Sequence of chain 1.A:
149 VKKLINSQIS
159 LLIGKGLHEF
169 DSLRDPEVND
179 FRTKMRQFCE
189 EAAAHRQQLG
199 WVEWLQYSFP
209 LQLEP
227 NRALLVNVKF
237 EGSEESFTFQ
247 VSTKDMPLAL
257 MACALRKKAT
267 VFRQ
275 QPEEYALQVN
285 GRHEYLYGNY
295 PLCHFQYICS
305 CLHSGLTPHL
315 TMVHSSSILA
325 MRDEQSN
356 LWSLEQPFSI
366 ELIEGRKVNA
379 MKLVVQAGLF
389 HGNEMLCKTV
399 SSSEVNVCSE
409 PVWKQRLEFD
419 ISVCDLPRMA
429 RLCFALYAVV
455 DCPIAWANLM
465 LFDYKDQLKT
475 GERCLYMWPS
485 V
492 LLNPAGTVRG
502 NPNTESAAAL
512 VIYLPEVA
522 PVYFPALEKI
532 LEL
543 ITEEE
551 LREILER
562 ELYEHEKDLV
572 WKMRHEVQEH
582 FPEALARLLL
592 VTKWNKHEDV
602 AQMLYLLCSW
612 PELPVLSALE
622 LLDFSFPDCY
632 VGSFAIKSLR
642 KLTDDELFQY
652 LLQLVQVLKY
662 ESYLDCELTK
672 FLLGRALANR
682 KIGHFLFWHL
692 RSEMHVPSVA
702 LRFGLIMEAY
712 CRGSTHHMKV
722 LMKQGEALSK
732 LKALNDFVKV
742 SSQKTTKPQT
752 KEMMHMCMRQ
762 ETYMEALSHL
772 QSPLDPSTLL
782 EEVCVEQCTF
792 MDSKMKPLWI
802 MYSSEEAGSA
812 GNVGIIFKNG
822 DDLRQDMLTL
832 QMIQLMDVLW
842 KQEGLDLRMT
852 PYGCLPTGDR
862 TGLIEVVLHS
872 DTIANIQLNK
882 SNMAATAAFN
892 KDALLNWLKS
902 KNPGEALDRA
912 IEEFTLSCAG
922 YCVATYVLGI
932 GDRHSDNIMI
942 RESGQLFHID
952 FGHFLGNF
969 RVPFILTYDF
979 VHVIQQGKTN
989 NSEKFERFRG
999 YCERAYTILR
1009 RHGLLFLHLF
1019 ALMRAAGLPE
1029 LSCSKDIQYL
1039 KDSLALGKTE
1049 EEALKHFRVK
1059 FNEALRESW

Binding-site contacts:
Ligand atom C26 contacts residue TRP800 of chain 1.A at 3.6 Å (hydrophobic).
Ligand atom O4 contacts residue LYS819 of chain 1.A at 3.4 Å.
Ligand atom N12 contacts residue ILE950 of chain 1.A at 3.2 Å (h-bond).
Ligand atom C21 contacts residue ILE950 of chain 1.A at 3.3 Å (hydrophobic).
Ligand atom O5 contacts residue MET792 of chain 1.A at 3.6 Å.
Ligand atom C28 contacts residue SER871 of chain 1.A at 3.3 Å.
Ligand atom C9 contacts residue ILE865 of chain 1.A at 3.7 Å (hydrophobic).
Ligand atom C17 contacts residue ILE865 of chain 1.A at 3.7 Å (hydrophobic).
Ligand atom C10 contacts residue ILE865 of chain 1.A at 3.7 Å (hydrophobic).
Ligand atom C27 contacts residue VAL868 of chain 1.A at 3.3 Å (hydrophobic).
Ligand atom C43 contacts residue GLU866 of chain 1.A at 3.2 Å.
Ligand atom C15 contacts residue ILE950 of chain 1.A at 3.4 Å (hydrophobic).
Ligand atom N31 contacts residue MET940 of chain 1.A at 3.5 Å (h-bond).
Ligand atom C17 contacts residue CYS855 of chain 1.A at 3.4 Å (hydrophobic).
Ligand atom O20 contacts residue LYS819 of chain 1.A at 2.7 Å (salt-bridge).
Ligand atom C22 contacts residue ILE950 of chain 1.A at 3.6 Å (hydrophobic).
Ligand atom N25 contacts residue VAL868 of chain 1.A at 2.6 Å (h-bond).
Ligand atom N31 contacts residue TRP800 of chain 1.A at 3.6 Å.
Ligand atom C36 contacts residue ILE950 of chain 1.A at 3.7 Å (hydrophobic).
Ligand atom N25 contacts residue SER871 of chain 1.A at 3.4 Å (h-bond).
Ligand atom N41 contacts residue VAL868 of chain 1.A at 3.1 Å (h-bond).
Ligand atom C8 contacts residue ILE950 of chain 1.A at 3.5 Å (hydrophobic).
Ligand atom C10 contacts residue ILE950 of chain 1.A at 3.4 Å (hydrophobic).
Ligand atom C26 contacts residue VAL868 of chain 1.A at 3.4 Å (hydrophobic).
Ligand atom C27 contacts residue SER871 of chain 1.A at 2.9 Å.
Ligand atom C11 contacts residue ILE950 of chain 1.A at 3.3 Å (hydrophobic).
Ligand atom C26 contacts residue SER871 of chain 1.A at 3.4 Å.
Ligand atom C26 contacts residue MET940 of chain 1.A at 3.6 Å (hydrophobic).
Ligand atom C27 contacts residue TRP800 of chain 1.A at 3.7 Å (hydrophobic).
Ligand atom C24 contacts residue VAL868 of chain 1.A at 3.6 Å (hydrophobic).
Ligand atom C40 contacts residue ASP937 of chain 1.A at 3.6 Å.
Ligand atom C19 contacts residue ILE865 of chain 1.A at 3.7 Å (hydrophobic).
Ligand atom C16 contacts residue CYS855 of chain 1.A at 3.7 Å (hydrophobic).
Ligand atom C7 contacts residue ILE817 of chain 1.A at 3.5 Å (hydrophobic).
Ligand atom C21 contacts residue ILE865 of chain 1.A at 3.6 Å (hydrophobic).
Ligand atom C18 contacts residue ASP827 of chain 1.A at 3.4 Å.
Ligand atom C19 contacts residue ILE950 of chain 1.A at 3.2 Å (hydrophobic).
Ligand atom C43 contacts residue TYR853 of chain 1.A at 3.5 Å (hydrophobic).
Ligand atom C11 contacts residue TYR853 of chain 1.A at 3.3 Å (hydrophobic).
Ligand atom C9 contacts residue ILE950 of chain 1.A at 3.5 Å (hydrophobic).

A small-molecule ligand and the protein it binds are described below.
Small molecule (SMILES): CNS(=O)(=O)c1cc(-c2sc(Nc3cccc(C(=O)NCCCN(C)C)n3)nc2C)cc2c1C(=O)N([C@@H](C)C1CC1)C2